Binding-site contacts:
Ligand atom OP1 contacts residue ARG208 of chain 25.B at 4.1 Å.
Ligand atom OP1 contacts residue SER211 of chain 25.B at 4.3 Å.
Ligand atom O5' contacts residue ARG208 of chain 24.C at 4.0 Å.
Ligand atom O2' contacts residue ALA66 of chain 25.B at 3.6 Å.
Ligand atom O2' contacts residue GLY67 of chain 25.B at 3.3 Å (h-bond).
Ligand atom OP2 contacts residue ARG208 of chain 24.C at 4.4 Å.
Ligand atom OP1 contacts residue ARG208 of chain 24.C at 4.1 Å.
Ligand atom N3 contacts residue ARG65 of chain 25.B at 4.1 Å.
Ligand atom O2' contacts residue ARG208 of chain 25.B at 4.1 Å.
Ligand atom C1' contacts residue GLY67 of chain 25.B at 4.4 Å.
Ligand atom P contacts residue ARG208 of chain 24.C at 4.5 Å.
Ligand atom O2' contacts residue ARG65 of chain 25.B at 4.3 Å.

Sequence of chain 25.B:
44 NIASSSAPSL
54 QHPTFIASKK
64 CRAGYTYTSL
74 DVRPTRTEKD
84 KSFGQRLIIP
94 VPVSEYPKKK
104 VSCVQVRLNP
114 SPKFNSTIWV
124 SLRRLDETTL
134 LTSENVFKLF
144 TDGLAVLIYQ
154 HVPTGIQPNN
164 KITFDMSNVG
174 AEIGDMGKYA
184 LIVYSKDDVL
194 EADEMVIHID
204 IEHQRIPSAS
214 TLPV

A protein and the small-molecule ligand that binds it are described below.
Small molecule (SMILES): Nc1ncnc2c1ncn2[C@@H]1O[C@H](CO[P](=O)(O)O[C@H]2[C@@H](O)[C@H](n3cnc4c(N)ncnc43)O[C@@H]2CO[P](=O)(O)O[C@H]2[C@@H](O)[C@H](n3cnc4c(N)ncnc43)O[C@@H]2CO)[C@@H](O)[C@H]1O

Sequence of chain 24.C:
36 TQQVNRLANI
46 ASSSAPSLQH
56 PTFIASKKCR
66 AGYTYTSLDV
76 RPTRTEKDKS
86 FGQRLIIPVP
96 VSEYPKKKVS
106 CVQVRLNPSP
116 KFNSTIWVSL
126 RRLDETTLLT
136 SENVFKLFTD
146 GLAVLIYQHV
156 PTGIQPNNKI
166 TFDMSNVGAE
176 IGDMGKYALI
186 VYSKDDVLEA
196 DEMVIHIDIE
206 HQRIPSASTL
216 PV